Sequence of chain 1.C:
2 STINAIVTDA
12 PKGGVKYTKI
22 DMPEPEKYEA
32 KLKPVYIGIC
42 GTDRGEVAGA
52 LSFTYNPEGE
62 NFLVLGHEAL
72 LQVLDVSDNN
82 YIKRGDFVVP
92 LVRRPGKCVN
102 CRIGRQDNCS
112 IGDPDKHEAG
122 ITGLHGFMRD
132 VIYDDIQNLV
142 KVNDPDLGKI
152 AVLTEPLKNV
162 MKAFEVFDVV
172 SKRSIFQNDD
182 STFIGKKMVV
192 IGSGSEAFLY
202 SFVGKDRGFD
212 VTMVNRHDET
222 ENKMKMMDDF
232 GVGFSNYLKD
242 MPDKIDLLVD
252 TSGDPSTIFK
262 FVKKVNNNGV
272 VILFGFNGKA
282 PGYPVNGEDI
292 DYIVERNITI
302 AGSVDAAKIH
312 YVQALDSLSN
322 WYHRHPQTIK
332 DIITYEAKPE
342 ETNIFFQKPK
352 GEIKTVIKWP

Binding-site contacts:
Ligand atom C4 contacts residue GLU119 of chain 1.C at 4.0 Å.
Ligand atom O1 contacts residue HIS68 of chain 1.C at 3.8 Å.
Ligand atom C3 contacts residue ASP306 of chain 1.C at 3.3 Å.
Ligand atom O4 contacts residue ARG94 of chain 1.C at 3.1 Å (salt-bridge).
Ligand atom O2 contacts residue ZN1 of chain 1.M at 4.3 Å.
Ligand atom O2 contacts residue DN41 of chain 1.O at 3.4 Å.
Ligand atom C2 contacts residue GLU156 of chain 1.C at 3.5 Å.
Ligand atom O2 contacts residue ASN160 of chain 1.C at 3.2 Å (h-bond).
Ligand atom O4 contacts residue ASP306 of chain 1.C at 2.2 Å (salt-bridge).
Ligand atom C6 contacts residue GLU119 of chain 1.C at 4.0 Å.
Ligand atom O2 contacts residue HIS68 of chain 1.C at 4.2 Å.
Ligand atom O2 contacts residue GLU156 of chain 1.C at 2.9 Å (salt-bridge).
Ligand atom O1 contacts residue THR43 of chain 1.C at 3.2 Å (h-bond).
Ligand atom C3 contacts residue GLU156 of chain 1.C at 4.2 Å.
Ligand atom O6 contacts residue PHE277 of chain 1.C at 4.4 Å.
Ligand atom O4 contacts residue GLU119 of chain 1.C at 3.0 Å (salt-bridge).
Ligand atom O2 contacts residue LYS159 of chain 1.C at 3.7 Å.
Ligand atom O3 contacts residue GLU156 of chain 1.C at 3.5 Å (salt-bridge).
Ligand atom O3 contacts residue ASP306 of chain 1.C at 2.9 Å (salt-bridge).
Ligand atom C1 contacts residue THR43 of chain 1.C at 4.2 Å.
Ligand atom C4 contacts residue ASP306 of chain 1.C at 3.2 Å.
Ligand atom C2 contacts residue LYS159 of chain 1.C at 4.4 Å.
Ligand atom O5 contacts residue THR43 of chain 1.C at 4.2 Å.
Ligand atom O6 contacts residue ARG94 of chain 1.C at 4.0 Å.
Ligand atom O3 contacts residue LYS159 of chain 1.C at 3.1 Å (salt-bridge).
Ligand atom O5 contacts residue DN41 of chain 1.O at 4.3 Å.
Ligand atom C4 contacts residue ARG94 of chain 1.C at 4.4 Å.
Ligand atom C3 contacts residue LYS159 of chain 1.C at 4.0 Å.
Ligand atom O4 contacts residue VAL305 of chain 1.C at 4.4 Å.
Ligand atom O6 contacts residue VAL305 of chain 1.C at 4.1 Å.
Ligand atom C5 contacts residue VAL305 of chain 1.C at 4.3 Å (hydrophobic).
Ligand atom O1 contacts residue ZN1 of chain 1.M at 3.6 Å.
Ligand atom C2 contacts residue HIS68 of chain 1.C at 4.2 Å.
Ligand atom O6 contacts residue GLU119 of chain 1.C at 4.2 Å.
Ligand atom O5 contacts residue ILE122 of chain 1.C at 4.0 Å.
Ligand atom C2 contacts residue DN41 of chain 1.O at 3.9 Å.
Ligand atom C1 contacts residue DN41 of chain 1.O at 3.2 Å.
Ligand atom O3 contacts residue VAL93 of chain 1.C at 3.6 Å.
Ligand atom O1 contacts residue CYS41 of chain 1.C at 4.2 Å.
Ligand atom O1 contacts residue DN41 of chain 1.O at 2.9 Å.

A small-molecule ligand and the protein it binds are described below.
Small molecule (SMILES): OC[C@H]1O[C@@H](O)[C@H](O)[C@@H](O)[C@@H]1O